Sequence of chain 3.NA:
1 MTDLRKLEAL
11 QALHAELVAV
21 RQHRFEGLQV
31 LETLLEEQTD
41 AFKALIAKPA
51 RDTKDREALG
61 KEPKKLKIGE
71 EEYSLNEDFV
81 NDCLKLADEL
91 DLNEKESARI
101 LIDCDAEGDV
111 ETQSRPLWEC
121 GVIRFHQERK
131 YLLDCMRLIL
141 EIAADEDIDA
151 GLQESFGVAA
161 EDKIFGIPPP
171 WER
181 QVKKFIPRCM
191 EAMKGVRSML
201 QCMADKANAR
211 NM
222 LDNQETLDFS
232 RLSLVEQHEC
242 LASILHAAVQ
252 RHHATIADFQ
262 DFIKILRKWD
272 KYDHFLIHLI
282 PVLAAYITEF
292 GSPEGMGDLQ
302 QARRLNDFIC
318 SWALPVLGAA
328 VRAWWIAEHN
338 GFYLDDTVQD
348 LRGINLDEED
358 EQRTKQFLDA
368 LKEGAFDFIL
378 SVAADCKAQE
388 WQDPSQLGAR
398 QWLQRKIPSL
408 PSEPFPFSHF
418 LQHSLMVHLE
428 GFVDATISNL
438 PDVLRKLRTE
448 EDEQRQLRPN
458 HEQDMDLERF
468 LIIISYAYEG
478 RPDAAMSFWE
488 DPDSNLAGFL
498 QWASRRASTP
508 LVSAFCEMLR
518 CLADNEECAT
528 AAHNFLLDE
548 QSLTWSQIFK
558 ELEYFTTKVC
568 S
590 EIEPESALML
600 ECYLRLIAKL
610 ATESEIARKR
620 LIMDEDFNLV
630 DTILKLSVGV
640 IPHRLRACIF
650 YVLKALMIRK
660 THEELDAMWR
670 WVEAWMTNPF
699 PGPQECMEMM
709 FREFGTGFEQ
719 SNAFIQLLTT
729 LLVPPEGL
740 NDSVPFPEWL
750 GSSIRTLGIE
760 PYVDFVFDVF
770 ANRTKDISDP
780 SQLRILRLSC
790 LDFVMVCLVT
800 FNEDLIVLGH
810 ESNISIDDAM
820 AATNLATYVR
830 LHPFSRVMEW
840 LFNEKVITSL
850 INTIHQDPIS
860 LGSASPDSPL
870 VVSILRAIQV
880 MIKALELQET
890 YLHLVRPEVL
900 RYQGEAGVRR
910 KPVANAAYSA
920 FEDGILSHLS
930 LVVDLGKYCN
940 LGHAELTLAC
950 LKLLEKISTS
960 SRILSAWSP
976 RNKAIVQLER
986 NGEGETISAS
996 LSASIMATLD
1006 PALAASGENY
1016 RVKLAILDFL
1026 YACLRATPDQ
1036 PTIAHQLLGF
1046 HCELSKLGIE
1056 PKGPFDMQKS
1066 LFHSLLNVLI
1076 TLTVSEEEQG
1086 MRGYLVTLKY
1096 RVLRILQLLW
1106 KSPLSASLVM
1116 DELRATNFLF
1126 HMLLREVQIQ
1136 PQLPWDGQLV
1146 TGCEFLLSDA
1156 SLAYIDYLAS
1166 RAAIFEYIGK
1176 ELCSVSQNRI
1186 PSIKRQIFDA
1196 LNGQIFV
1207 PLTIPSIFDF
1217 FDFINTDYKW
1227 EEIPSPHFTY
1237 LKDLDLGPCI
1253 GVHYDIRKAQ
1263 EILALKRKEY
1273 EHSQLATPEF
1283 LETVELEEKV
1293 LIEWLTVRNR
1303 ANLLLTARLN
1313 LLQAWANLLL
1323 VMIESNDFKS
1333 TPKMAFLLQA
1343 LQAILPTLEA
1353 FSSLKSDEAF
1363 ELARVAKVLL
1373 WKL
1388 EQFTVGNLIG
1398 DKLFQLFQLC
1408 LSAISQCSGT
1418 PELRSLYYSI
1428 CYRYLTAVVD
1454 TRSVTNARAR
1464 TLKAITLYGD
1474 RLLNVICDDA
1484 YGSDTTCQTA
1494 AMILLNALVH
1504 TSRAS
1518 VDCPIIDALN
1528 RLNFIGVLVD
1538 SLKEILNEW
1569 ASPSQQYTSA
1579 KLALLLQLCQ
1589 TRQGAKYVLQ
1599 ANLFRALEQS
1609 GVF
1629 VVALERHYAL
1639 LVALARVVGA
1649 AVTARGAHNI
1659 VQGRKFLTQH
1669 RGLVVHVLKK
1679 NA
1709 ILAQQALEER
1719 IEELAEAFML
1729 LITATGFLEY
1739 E

A protein and the small-molecule ligand that binds it are described below.
Small molecule (SMILES): N[C@@H](Cc1ccccc1)C(=O)NCC=O

Binding-site contacts:
Ligand atom CE1 contacts residue PHE496 of chain 3.NA at 3.6 Å (hydrophobic).
Ligand atom CG contacts residue ASN492 of chain 3.NA at 4.3 Å.
Ligand atom CB contacts residue GLY495 of chain 3.NA at 3.9 Å.
Ligand atom CD1 contacts residue ASN492 of chain 3.NA at 3.9 Å.
Ligand atom C contacts residue ASN492 of chain 3.NA at 4.0 Å.
Ligand atom N contacts residue ASN492 of chain 3.NA at 3.3 Å (h-bond).
Ligand atom CD2 contacts residue PRO438 of chain 3.NA at 4.4 Å (hydrophobic).
Ligand atom CE2 contacts residue PRO438 of chain 3.NA at 3.7 Å (hydrophobic).
Ligand atom N contacts residue ARG442 of chain 3.NA at 4.2 Å.
Ligand atom CE1 contacts residue ILE434 of chain 3.NA at 3.9 Å (hydrophobic).
Ligand atom CZ contacts residue PHE496 of chain 3.NA at 3.9 Å (hydrophobic).
Ligand atom CG contacts residue GLY495 of chain 3.NA at 4.4 Å.
Ligand atom CD2 contacts residue ARG442 of chain 3.NA at 3.5 Å.
Ligand atom CE2 contacts residue ARG442 of chain 3.NA at 3.6 Å.
Ligand atom CE1 contacts residue PRO438 of chain 3.NA at 3.8 Å (hydrophobic).
Ligand atom CA contacts residue ARG442 of chain 3.NA at 3.6 Å.
Ligand atom O contacts residue ASN492 of chain 3.NA at 4.2 Å.
Ligand atom C contacts residue ARG442 of chain 3.NA at 4.4 Å.
Ligand atom N contacts residue SER491 of chain 3.NA at 4.1 Å.
Ligand atom O contacts residue PRO438 of chain 3.NA at 4.0 Å.
Ligand atom CD1 contacts residue PHE496 of chain 3.NA at 3.7 Å (hydrophobic).
Ligand atom CZ contacts residue PRO438 of chain 3.NA at 3.4 Å (hydrophobic).
Ligand atom CD1 contacts residue ILE434 of chain 3.NA at 4.1 Å (hydrophobic).
Ligand atom CB contacts residue PHE496 of chain 3.NA at 3.9 Å (hydrophobic).
Ligand atom CB contacts residue ASN492 of chain 3.NA at 3.8 Å.
Ligand atom CG contacts residue PHE496 of chain 3.NA at 4.0 Å (hydrophobic).
Ligand atom O contacts residue ARG442 of chain 3.NA at 4.3 Å.
Ligand atom CD1 contacts residue PRO438 of chain 3.NA at 4.4 Å (hydrophobic).
Ligand atom CA contacts residue ASN492 of chain 3.NA at 3.3 Å.